A protein and the small-molecule ligand that binds it are described below.
Small molecule (SMILES): CC[C@H](C)[C@@H](C=O)NC(=O)[C@H](CO)NC(=O)[C@H](CCCCN)NC(=O)[C@@H](N)C(C)C

Sequence of chain 1.A:
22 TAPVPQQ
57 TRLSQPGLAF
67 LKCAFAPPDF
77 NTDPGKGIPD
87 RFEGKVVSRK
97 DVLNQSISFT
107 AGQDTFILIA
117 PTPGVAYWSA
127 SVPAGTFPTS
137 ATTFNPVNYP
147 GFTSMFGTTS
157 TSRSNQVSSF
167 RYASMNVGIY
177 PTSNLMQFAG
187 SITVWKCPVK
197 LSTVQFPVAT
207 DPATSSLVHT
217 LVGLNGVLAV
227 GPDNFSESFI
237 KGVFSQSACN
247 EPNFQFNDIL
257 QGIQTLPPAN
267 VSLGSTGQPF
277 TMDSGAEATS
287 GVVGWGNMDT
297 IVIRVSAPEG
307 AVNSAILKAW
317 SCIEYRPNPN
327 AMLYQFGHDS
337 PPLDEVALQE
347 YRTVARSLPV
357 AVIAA

Binding-site contacts:
Ligand atom CD1 contacts residue THR349 of chain 1.A at 4.3 Å.
Ligand atom CG2 contacts residue PHE71 of chain 1.A at 4.0 Å (hydrophobic).